The protein below binds the small molecule below.
Small molecule (SMILES): CC(=O)N[C@H]1CO[C@H](CO[C@@H]2O[C@@H](C)[C@@H](O)[C@@H](O)[C@@H]2O)[C@@H](O)[C@@H]1O

Sequence of chain 1.B:
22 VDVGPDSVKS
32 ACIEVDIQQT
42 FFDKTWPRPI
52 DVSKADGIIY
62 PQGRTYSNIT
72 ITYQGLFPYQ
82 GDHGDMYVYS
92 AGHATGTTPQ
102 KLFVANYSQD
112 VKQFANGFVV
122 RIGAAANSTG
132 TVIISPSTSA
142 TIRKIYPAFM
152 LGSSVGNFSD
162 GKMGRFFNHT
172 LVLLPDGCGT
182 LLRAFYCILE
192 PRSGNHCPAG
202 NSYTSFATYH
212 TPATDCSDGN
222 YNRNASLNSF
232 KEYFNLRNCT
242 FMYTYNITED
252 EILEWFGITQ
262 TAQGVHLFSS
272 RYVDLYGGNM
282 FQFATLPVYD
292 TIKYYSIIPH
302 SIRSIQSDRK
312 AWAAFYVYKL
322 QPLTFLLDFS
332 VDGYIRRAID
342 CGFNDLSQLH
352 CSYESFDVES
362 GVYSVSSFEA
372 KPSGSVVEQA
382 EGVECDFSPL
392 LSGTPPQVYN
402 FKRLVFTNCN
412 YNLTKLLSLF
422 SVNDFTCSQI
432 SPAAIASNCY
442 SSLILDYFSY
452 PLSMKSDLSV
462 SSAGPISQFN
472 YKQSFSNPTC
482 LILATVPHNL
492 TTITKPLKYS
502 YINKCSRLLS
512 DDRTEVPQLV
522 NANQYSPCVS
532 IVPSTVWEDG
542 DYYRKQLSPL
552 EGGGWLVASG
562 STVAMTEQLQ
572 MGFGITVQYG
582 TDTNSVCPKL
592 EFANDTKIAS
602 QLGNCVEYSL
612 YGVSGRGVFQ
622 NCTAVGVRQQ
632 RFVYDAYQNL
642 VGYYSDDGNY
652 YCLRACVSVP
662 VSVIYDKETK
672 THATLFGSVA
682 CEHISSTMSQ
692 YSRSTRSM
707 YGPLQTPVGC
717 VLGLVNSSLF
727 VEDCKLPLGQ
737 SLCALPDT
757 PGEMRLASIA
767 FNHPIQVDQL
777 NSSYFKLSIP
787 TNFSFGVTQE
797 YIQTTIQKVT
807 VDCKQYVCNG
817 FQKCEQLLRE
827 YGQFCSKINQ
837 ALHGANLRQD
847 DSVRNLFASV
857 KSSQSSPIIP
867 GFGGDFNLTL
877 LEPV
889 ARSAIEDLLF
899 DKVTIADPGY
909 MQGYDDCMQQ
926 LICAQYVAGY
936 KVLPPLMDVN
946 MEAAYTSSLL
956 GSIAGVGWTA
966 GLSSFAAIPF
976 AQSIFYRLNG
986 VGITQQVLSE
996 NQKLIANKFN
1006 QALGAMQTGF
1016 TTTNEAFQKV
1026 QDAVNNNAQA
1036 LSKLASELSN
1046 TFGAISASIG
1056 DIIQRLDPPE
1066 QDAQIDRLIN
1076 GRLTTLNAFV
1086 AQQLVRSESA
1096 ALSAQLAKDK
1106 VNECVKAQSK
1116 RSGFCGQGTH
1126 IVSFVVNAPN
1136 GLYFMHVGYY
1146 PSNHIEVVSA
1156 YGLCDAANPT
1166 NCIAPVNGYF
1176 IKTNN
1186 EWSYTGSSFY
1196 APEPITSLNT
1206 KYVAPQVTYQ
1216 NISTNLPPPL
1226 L

Binding-site contacts:
Ligand atom O4 contacts residue CYS623 of chain 1.B at 3.8 Å.
Ligand atom O5 contacts residue ASN622 of chain 1.B at 4.2 Å.
Ligand atom C6 contacts residue ASN622 of chain 1.B at 3.3 Å.
Ligand atom C7 contacts residue ASN650 of chain 1.B at 3.8 Å.
Ligand atom C6 contacts residue CYS623 of chain 1.B at 3.7 Å (hydrophobic).
Ligand atom N2 contacts residue ASN650 of chain 1.B at 3.0 Å (h-bond).
Ligand atom C2 contacts residue THR624 of chain 1.B at 4.2 Å.
Ligand atom C8 contacts residue ASN650 of chain 1.B at 3.6 Å.
Ligand atom C3 contacts residue ASN622 of chain 1.B at 3.8 Å.
Ligand atom C4 contacts residue ASN622 of chain 1.B at 4.3 Å.
Ligand atom O4 contacts residue THR624 of chain 1.B at 3.3 Å.
Ligand atom C3 contacts residue ASN650 of chain 1.B at 4.2 Å.
Ligand atom O5 contacts residue CYS623 of chain 1.B at 3.3 Å (h-bond).
Ligand atom C7 contacts residue ASN622 of chain 1.B at 3.9 Å.
Ligand atom O3 contacts residue THR624 of chain 1.B at 4.2 Å.
Ligand atom C5 contacts residue ASN622 of chain 1.B at 3.7 Å.
Ligand atom O5 contacts residue THR624 of chain 1.B at 4.2 Å.
Ligand atom C1 contacts residue ASN622 of chain 1.B at 1.4 Å.
Ligand atom C4 contacts residue THR624 of chain 1.B at 4.5 Å.
Ligand atom C5 contacts residue CYS623 of chain 1.B at 4.3 Å (hydrophobic).
Ligand atom N2 contacts residue ASN622 of chain 1.B at 2.9 Å (h-bond).
Ligand atom C1 contacts residue CYS623 of chain 1.B at 4.1 Å (hydrophobic).
Ligand atom C8 contacts residue ALA600 of chain 1.B at 4.1 Å (hydrophobic).
Ligand atom C2 contacts residue ASN650 of chain 1.B at 4.0 Å.
Ligand atom C1 contacts residue ASN650 of chain 1.B at 4.2 Å.
Ligand atom C2 contacts residue ASN622 of chain 1.B at 2.5 Å.
Ligand atom O5 contacts residue ASN622 of chain 1.B at 2.4 Å (h-bond).